The protein below binds the small molecule below.
Small molecule (SMILES): Nc1ncc(Oc2cccc(CCNC(=O)c3cccc(OC(F)(F)F)c3)c2)cn1

Binding-site contacts:
Ligand atom C8 contacts residue ASP186 of chain 1.B at 3.6 Å.
Ligand atom F17 contacts residue ALA185 of chain 1.B at 3.3 Å.
Ligand atom F15 contacts residue ILE92 of chain 1.B at 3.6 Å.
Ligand atom C26 contacts residue VAL32 of chain 1.B at 3.8 Å (hydrophobic).
Ligand atom C29 contacts residue MET84 of chain 1.B at 3.7 Å (hydrophobic).
Ligand atom C24 contacts residue ASP186 of chain 1.B at 3.8 Å.
Ligand atom F15 contacts residue LEU87 of chain 1.B at 3.3 Å.
Ligand atom C19 contacts residue ALA61 of chain 1.B at 3.7 Å (hydrophobic).
Ligand atom N20 contacts residue TYR111 of chain 1.B at 3.3 Å.
Ligand atom N14 contacts residue GLU80 of chain 1.B at 3.2 Å (salt-bridge).
Ligand atom C19 contacts residue MET112 of chain 1.B at 3.7 Å (hydrophobic).
Ligand atom O11 contacts residue THR109 of chain 1.B at 3.7 Å.
Ligand atom O10 contacts residue ASP186 of chain 1.B at 3.0 Å (salt-bridge).
Ligand atom N14 contacts residue ASP186 of chain 1.B at 3.5 Å (salt-bridge).
Ligand atom O10 contacts residue ALA185 of chain 1.B at 3.2 Å.
Ligand atom F15 contacts residue ILE93 of chain 1.B at 3.6 Å.
Ligand atom F16 contacts residue LEU87 of chain 1.B at 3.7 Å.
Ligand atom C21 contacts residue ILE93 of chain 1.B at 3.2 Å (hydrophobic).
Ligand atom C24 contacts residue GLU80 of chain 1.B at 3.8 Å.
Ligand atom C19 contacts residue LEU175 of chain 1.B at 3.7 Å (hydrophobic).
Ligand atom F17 contacts residue HIS166 of chain 1.B at 3.4 Å.
Ligand atom C3 contacts residue ASP186 of chain 1.B at 3.3 Å.
Ligand atom O10 contacts residue ILE93 of chain 1.B at 3.6 Å.
Ligand atom C13 contacts residue THR109 of chain 1.B at 3.4 Å.
Ligand atom F16 contacts residue LEU159 of chain 1.B at 3.8 Å.
Ligand atom C30 contacts residue LYS63 of chain 1.B at 3.6 Å.
Ligand atom N14 contacts residue MET84 of chain 1.B at 3.6 Å (h-bond).
Ligand atom N4 contacts residue MET112 of chain 1.B at 3.0 Å (h-bond).
Ligand atom F17 contacts residue ASP186 of chain 1.B at 3.7 Å.
Ligand atom O7 contacts residue LEU87 of chain 1.B at 3.6 Å.
Ligand atom C19 contacts residue ASP110 of chain 1.B at 3.5 Å.
Ligand atom N20 contacts residue LEU24 of chain 1.B at 3.7 Å.
Ligand atom O11 contacts residue LEU175 of chain 1.B at 3.6 Å.
Ligand atom N20 contacts residue MET112 of chain 1.B at 3.1 Å (h-bond).
Ligand atom C1 contacts residue LEU87 of chain 1.B at 3.7 Å (hydrophobic).
Ligand atom C6 contacts residue ASP186 of chain 1.B at 3.6 Å.
Ligand atom C28 contacts residue VAL32 of chain 1.B at 3.6 Å (hydrophobic).
Ligand atom C9 contacts residue LEU175 of chain 1.B at 3.6 Å (hydrophobic).
Ligand atom C29 contacts residue MET107 of chain 1.B at 3.4 Å (hydrophobic).
Ligand atom C21 contacts residue THR109 of chain 1.B at 3.6 Å.

Sequence of chain 1.B:
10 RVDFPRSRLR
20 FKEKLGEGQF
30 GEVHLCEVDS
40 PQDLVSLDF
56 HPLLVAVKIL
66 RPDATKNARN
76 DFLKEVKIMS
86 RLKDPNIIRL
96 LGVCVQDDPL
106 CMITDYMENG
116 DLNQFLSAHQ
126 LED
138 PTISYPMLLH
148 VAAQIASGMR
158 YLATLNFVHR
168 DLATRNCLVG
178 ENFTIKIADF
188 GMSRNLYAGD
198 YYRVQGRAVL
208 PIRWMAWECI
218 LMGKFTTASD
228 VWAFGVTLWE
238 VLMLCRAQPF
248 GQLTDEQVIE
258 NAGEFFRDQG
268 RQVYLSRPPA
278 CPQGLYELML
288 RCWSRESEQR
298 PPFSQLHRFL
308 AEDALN